Binding-site contacts:
Ligand atom C4 contacts residue THR418 of chain 1.C at 3.8 Å.
Ligand atom O5 contacts residue GLY523 of chain 1.C at 4.2 Å.
Ligand atom C6 contacts residue BMA1 of chain 1.OB at 4.1 Å.
Ligand atom O4 contacts residue ASP417 of chain 1.C at 3.8 Å.
Ligand atom C1 contacts residue PRO524 of chain 1.C at 4.1 Å (hydrophobic).
Ligand atom O4 contacts residue BMA1 of chain 1.OB at 1.8 Å.
Ligand atom C8 contacts residue GLN527 of chain 1.C at 3.8 Å.
Ligand atom O6 contacts residue GLU522 of chain 1.C at 3.7 Å.
Ligand atom C3 contacts residue BMA1 of chain 1.OB at 3.5 Å.
Ligand atom C6 contacts residue ASP417 of chain 1.C at 3.5 Å.
Ligand atom C4 contacts residue BMA1 of chain 1.OB at 2.7 Å.
Ligand atom C6 contacts residue ASN416 of chain 1.C at 3.2 Å.
Ligand atom C5 contacts residue ASN416 of chain 1.C at 3.7 Å.
Ligand atom O4 contacts residue PRO524 of chain 1.C at 3.5 Å.
Ligand atom O6 contacts residue GLY523 of chain 1.C at 3.8 Å.
Ligand atom O3 contacts residue GLN527 of chain 1.C at 4.1 Å.
Ligand atom O7 contacts residue PRO524 of chain 1.C at 3.8 Å.
Ligand atom O6 contacts residue BMA1 of chain 1.OB at 3.5 Å.
Ligand atom C1 contacts residue ASN416 of chain 1.C at 1.4 Å.
Ligand atom N2 contacts residue ASN416 of chain 1.C at 2.9 Å (h-bond).
Ligand atom C3 contacts residue ASN416 of chain 1.C at 3.7 Å.
Ligand atom C3 contacts residue GLN527 of chain 1.C at 3.4 Å.
Ligand atom O4 contacts residue THR418 of chain 1.C at 2.8 Å (h-bond).
Ligand atom C4 contacts residue ASP417 of chain 1.C at 4.1 Å.
Ligand atom O3 contacts residue PRO524 of chain 1.C at 4.1 Å.
Ligand atom C2 contacts residue ASN416 of chain 1.C at 2.4 Å.
Ligand atom O5 contacts residue ASN416 of chain 1.C at 2.4 Å (h-bond).
Ligand atom O3 contacts residue THR418 of chain 1.C at 3.7 Å.
Ligand atom C5 contacts residue ASN416 of chain 1.C at 3.8 Å.
Ligand atom C3 contacts residue PRO524 of chain 1.C at 4.0 Å (hydrophobic).
Ligand atom C4 contacts residue GLU522 of chain 1.C at 4.0 Å.
Ligand atom C7 contacts residue ASN416 of chain 1.C at 3.3 Å.
Ligand atom C5 contacts residue BMA1 of chain 1.OB at 3.9 Å.
Ligand atom N2 contacts residue GLN527 of chain 1.C at 3.0 Å (h-bond).
Ligand atom O7 contacts residue ASN416 of chain 1.C at 3.3 Å (h-bond).
Ligand atom C1 contacts residue GLN527 of chain 1.C at 3.7 Å.
Ligand atom O3 contacts residue BMA1 of chain 1.OB at 2.9 Å (h-bond).
Ligand atom C6 contacts residue ASP421 of chain 1.C at 3.9 Å.
Ligand atom C2 contacts residue GLN527 of chain 1.C at 3.6 Å.
Ligand atom C7 contacts residue GLN527 of chain 1.C at 3.9 Å.

Sequence of chain 1.C:
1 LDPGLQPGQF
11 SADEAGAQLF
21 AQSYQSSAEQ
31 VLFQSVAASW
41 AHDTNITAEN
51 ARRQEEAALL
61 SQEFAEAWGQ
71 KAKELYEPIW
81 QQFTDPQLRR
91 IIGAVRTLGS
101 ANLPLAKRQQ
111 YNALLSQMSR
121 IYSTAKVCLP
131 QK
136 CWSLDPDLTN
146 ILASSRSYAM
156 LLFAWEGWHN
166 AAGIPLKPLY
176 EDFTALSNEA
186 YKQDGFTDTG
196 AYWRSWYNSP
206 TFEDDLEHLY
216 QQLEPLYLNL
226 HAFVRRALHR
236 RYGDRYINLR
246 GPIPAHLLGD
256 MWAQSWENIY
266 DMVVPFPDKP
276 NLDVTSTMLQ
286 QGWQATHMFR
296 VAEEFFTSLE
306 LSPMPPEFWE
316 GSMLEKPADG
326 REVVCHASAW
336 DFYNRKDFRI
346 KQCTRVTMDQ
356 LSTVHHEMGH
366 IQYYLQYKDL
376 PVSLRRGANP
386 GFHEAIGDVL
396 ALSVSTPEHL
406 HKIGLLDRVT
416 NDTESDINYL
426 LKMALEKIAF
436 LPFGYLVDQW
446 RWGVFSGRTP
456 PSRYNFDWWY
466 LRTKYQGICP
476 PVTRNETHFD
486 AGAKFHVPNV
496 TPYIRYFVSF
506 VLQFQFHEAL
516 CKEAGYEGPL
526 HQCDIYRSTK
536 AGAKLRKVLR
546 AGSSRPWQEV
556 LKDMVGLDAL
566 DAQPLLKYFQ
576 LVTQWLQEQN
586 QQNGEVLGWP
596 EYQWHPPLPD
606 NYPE

The small molecule below binds the protein below.
Small molecule (SMILES): CC(=O)N[C@H]1[C@H](O[C@H]2[C@H](O)[C@@H](NC(C)=O)CO[C@@H]2CO[C@@H]2O[C@@H](C)[C@@H](O)[C@@H](O)[C@@H]2O)O[C@H](CO)[C@@H](O)[C@@H]1O